This small molecule binds to this protein.
Small molecule (SMILES): O=C(NCc1ccccc1)c1cc(Cl)c(Cl)c(C(=O)Nc2ccccc2)c1

Binding-site contacts:
Ligand atom C7 contacts residue LEU132 of chain 1.A at 3.5 Å (hydrophobic).
Ligand atom C6 contacts residue ARG90 of chain 1.A at 3.8 Å.
Ligand atom C13 contacts residue HIS251 of chain 1.A at 3.7 Å.
Ligand atom C7 contacts residue ARG90 of chain 1.A at 3.7 Å.
Ligand atom C17 contacts residue PHE165 of chain 1.A at 3.6 Å (hydrophobic).
Ligand atom C23 contacts residue GLN88 of chain 1.A at 3.7 Å.
Ligand atom C21 contacts residue GLN88 of chain 1.A at 3.6 Å.
Ligand atom C10 contacts residue TYR129 of chain 1.A at 3.7 Å (hydrophobic).
Ligand atom N20 contacts residue GLN88 of chain 1.A at 2.8 Å (h-bond).
Ligand atom N20 contacts residue LEU255 of chain 1.A at 3.7 Å.
Ligand atom C4 contacts residue CYS87 of chain 1.A at 3.8 Å (hydrophobic).
Ligand atom C15 contacts residue CYS87 of chain 1.A at 2.7 Å (hydrophobic).
Ligand atom C2 contacts residue CYS87 of chain 1.A at 3.0 Å (hydrophobic).
Ligand atom N3 contacts residue CYS87 of chain 1.A at 2.8 Å (h-bond).
Ligand atom C13 contacts residue LEU255 of chain 1.A at 3.6 Å (hydrophobic).
Ligand atom CL16 contacts residue PHE165 of chain 1.A at 3.6 Å.
Ligand atom C25 contacts residue ILE11 of chain 1.C at 3.6 Å (hydrophobic).
Ligand atom C26 contacts residue SER91 of chain 1.A at 3.5 Å.
Ligand atom CL16 contacts residue PHE84 of chain 1.A at 3.2 Å.
Ligand atom O1 contacts residue CYS87 of chain 1.A at 3.6 Å.
Ligand atom C15 contacts residue PHE165 of chain 1.A at 3.5 Å (hydrophobic).
Ligand atom C14 contacts residue GLN88 of chain 1.A at 3.6 Å.
Ligand atom C11 contacts residue SER91 of chain 1.A at 3.5 Å.
Ligand atom O19 contacts residue HIS125 of chain 1.A at 2.7 Å (h-bond).
Ligand atom C8 contacts residue ARG90 of chain 1.A at 3.8 Å.
Ligand atom O19 contacts residue HIS251 of chain 1.A at 3.0 Å (h-bond).
Ligand atom C2 contacts residue TYR129 of chain 1.A at 3.5 Å (hydrophobic).
Ligand atom C24 contacts residue GLN88 of chain 1.A at 3.8 Å.
Ligand atom C17 contacts residue CYS87 of chain 1.A at 1.6 Å (hydrophobic).
Ligand atom C10 contacts residue CYS87 of chain 1.A at 2.6 Å (hydrophobic).
Ligand atom C13 contacts residue GLN88 of chain 1.A at 3.8 Å.
Ligand atom CL16 contacts residue CYS87 of chain 1.A at 3.2 Å.
Ligand atom C27 contacts residue SER91 of chain 1.A at 3.2 Å.
Ligand atom C11 contacts residue TYR129 of chain 1.A at 3.5 Å (hydrophobic).
Ligand atom C22 contacts residue GLN88 of chain 1.A at 3.7 Å.
Ligand atom C6 contacts residue LEU132 of chain 1.A at 3.6 Å (hydrophobic).
Ligand atom C9 contacts residue ILE128 of chain 1.A at 3.7 Å (hydrophobic).
Ligand atom C15 contacts residue GLN88 of chain 1.A at 3.8 Å.
Ligand atom O19 contacts residue LEU255 of chain 1.A at 3.6 Å.
Ligand atom O1 contacts residue TYR129 of chain 1.A at 2.8 Å (h-bond).

Sequence of chain 1.C:
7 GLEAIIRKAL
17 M

Sequence of chain 1.A:
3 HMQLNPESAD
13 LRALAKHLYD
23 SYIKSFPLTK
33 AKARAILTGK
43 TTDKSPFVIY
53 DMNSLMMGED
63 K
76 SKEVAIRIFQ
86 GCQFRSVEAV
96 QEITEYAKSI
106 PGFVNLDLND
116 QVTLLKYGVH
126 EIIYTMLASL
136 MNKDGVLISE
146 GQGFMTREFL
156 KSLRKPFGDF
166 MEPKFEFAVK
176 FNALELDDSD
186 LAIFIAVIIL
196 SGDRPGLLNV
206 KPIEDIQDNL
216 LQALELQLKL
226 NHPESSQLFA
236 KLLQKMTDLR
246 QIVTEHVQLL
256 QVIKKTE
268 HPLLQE